Sequence of chain 1.D:
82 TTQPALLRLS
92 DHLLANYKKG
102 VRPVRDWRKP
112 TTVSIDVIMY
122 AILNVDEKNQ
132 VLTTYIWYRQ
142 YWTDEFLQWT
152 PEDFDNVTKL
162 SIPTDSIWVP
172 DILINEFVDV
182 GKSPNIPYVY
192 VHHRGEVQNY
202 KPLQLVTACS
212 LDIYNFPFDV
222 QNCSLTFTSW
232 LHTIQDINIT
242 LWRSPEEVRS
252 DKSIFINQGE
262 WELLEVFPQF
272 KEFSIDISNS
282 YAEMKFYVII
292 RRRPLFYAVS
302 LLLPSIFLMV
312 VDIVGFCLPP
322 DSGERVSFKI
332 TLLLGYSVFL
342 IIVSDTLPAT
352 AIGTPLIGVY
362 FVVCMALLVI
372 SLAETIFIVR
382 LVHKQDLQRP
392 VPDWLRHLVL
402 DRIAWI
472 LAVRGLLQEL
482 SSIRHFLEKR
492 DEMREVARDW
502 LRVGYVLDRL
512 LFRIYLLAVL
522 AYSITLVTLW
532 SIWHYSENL

A protein and the small-molecule ligand that binds it are described below.
Small molecule (SMILES): CC(=O)N[C@@H]1[C@@H](O)[C@H](O)[C@@H](CO)O[C@H]1O

Binding-site contacts:
Ligand atom C5 contacts residue ASN157 of chain 1.D at 3.7 Å.
Ligand atom O7 contacts residue ASP156 of chain 1.D at 4.5 Å.
Ligand atom O7 contacts residue ASN157 of chain 1.D at 3.1 Å (h-bond).
Ligand atom C8 contacts residue ASN157 of chain 1.D at 4.3 Å.
Ligand atom C4 contacts residue ASN157 of chain 1.D at 4.2 Å.
Ligand atom C7 contacts residue ASN157 of chain 1.D at 3.3 Å.
Ligand atom C1 contacts residue ASN157 of chain 1.D at 1.5 Å.
Ligand atom O5 contacts residue ASN157 of chain 1.D at 2.4 Å (h-bond).
Ligand atom C3 contacts residue ASN157 of chain 1.D at 3.8 Å.
Ligand atom N2 contacts residue ASN157 of chain 1.D at 3.0 Å (h-bond).
Ligand atom C2 contacts residue ASN157 of chain 1.D at 2.5 Å.
Ligand atom C8 contacts residue ASP156 of chain 1.D at 4.2 Å.